The protein below binds the small molecule below.
Small molecule (SMILES): CC(=O)N[C@@H]1[C@@H](O)[C@H](O)[C@@H](CO)O[C@H]1O

Binding-site contacts:
Ligand atom C1 contacts residue ASN61 of chain 1.C at 1.4 Å.
Ligand atom O7 contacts residue ASN61 of chain 1.C at 3.0 Å (h-bond).
Ligand atom C5 contacts residue ASN61 of chain 1.C at 3.7 Å.
Ligand atom O6 contacts residue ASN61 of chain 1.C at 4.3 Å.
Ligand atom C2 contacts residue ASN61 of chain 1.C at 2.5 Å.
Ligand atom C7 contacts residue ASN61 of chain 1.C at 3.1 Å.
Ligand atom O6 contacts residue ALA62 of chain 1.C at 3.5 Å (h-bond).
Ligand atom C6 contacts residue ALA62 of chain 1.C at 4.3 Å (hydrophobic).
Ligand atom O5 contacts residue ASN61 of chain 1.C at 2.4 Å (h-bond).
Ligand atom C8 contacts residue ASN61 of chain 1.C at 4.4 Å.
Ligand atom O5 contacts residue ALA62 of chain 1.C at 4.0 Å.
Ligand atom C4 contacts residue ASN61 of chain 1.C at 4.3 Å.
Ligand atom N2 contacts residue ASN61 of chain 1.C at 3.0 Å (h-bond).
Ligand atom C3 contacts residue ASN61 of chain 1.C at 3.8 Å.

Sequence of chain 1.C:
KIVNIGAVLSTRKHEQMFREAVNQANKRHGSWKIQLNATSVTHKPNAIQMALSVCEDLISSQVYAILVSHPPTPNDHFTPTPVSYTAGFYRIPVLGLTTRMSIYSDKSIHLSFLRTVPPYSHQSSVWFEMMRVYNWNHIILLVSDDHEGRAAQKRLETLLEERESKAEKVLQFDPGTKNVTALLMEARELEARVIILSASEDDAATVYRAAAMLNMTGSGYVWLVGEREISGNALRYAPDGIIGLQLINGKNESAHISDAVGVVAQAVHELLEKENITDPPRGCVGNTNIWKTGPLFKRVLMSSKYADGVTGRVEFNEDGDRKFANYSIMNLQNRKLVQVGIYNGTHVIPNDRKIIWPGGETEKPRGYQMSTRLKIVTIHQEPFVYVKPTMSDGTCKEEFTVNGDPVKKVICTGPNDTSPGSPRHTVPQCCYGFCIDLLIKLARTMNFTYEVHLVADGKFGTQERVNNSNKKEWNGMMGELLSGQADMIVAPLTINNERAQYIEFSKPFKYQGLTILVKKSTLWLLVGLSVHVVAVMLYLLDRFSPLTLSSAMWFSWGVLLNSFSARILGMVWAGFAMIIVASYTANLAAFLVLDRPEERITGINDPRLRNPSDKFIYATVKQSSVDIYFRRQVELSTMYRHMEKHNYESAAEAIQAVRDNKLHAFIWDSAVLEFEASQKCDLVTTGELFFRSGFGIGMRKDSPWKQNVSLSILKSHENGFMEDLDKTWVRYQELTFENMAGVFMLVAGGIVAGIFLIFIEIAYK